A small-molecule ligand and the protein it binds are described below.
Small molecule (SMILES): CC(C)C[C@H](NC(=O)OCc1ccccc1)C(=O)N[C@@H](C[C@@H]1CCNC1=O)[C@@H](O)S(=O)(=O)O

Sequence of chain 1.B:
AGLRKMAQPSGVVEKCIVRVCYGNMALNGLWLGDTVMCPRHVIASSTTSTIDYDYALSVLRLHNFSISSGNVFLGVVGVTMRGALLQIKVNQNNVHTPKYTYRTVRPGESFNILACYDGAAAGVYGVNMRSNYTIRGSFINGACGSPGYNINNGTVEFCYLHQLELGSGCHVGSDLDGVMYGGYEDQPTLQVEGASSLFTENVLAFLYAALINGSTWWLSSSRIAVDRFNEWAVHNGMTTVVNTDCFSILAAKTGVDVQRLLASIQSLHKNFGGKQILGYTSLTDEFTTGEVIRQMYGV

Binding-site contacts:
Ligand atom N28 contacts residue GLU165 of chain 1.B at 3.1 Å (salt-bridge).
Ligand atom C1 contacts residue GLU165 of chain 1.B at 3.3 Å.
Ligand atom O22 contacts residue ALA143 of chain 1.B at 3.4 Å (h-bond).
Ligand atom O10 contacts residue LEU164 of chain 1.B at 3.5 Å.
Ligand atom C5 contacts residue GLU165 of chain 1.B at 3.3 Å.
Ligand atom O30 contacts residue HIS162 of chain 1.B at 2.7 Å (h-bond).
Ligand atom C24 contacts residue CYS144 of chain 1.B at 3.1 Å (hydrophobic).
Ligand atom C16 contacts residue GLN187 of chain 1.B at 3.9 Å.
Ligand atom O22 contacts residue GLY142 of chain 1.B at 3.5 Å (h-bond).
Ligand atom N19 contacts residue LEU164 of chain 1.B at 3.9 Å.
Ligand atom C29 contacts residue HIS162 of chain 1.B at 3.8 Å.
Ligand atom C21 contacts residue HIS41 of chain 1.B at 3.9 Å.
Ligand atom C21 contacts residue CYS144 of chain 1.B at 1.8 Å (hydrophobic).
Ligand atom C15 contacts residue GLN187 of chain 1.B at 3.8 Å.
Ligand atom C6 contacts residue GLU165 of chain 1.B at 3.7 Å.
Ligand atom N19 contacts residue HIS41 of chain 1.B at 4.0 Å.
Ligand atom C24 contacts residue HIS162 of chain 1.B at 3.9 Å.
Ligand atom C12 contacts residue GLN163 of chain 1.B at 3.6 Å.
Ligand atom C13 contacts residue HIS41 of chain 1.B at 3.8 Å.
Ligand atom C16 contacts residue HIS41 of chain 1.B at 3.9 Å.
Ligand atom C15 contacts residue GLN163 of chain 1.B at 3.9 Å.
Ligand atom C7 contacts residue GLU165 of chain 1.B at 3.1 Å.
Ligand atom N19 contacts residue CYS144 of chain 1.B at 2.8 Å (h-bond).
Ligand atom O22 contacts residue CYS144 of chain 1.B at 2.8 Å (h-bond).
Ligand atom C15 contacts residue ASP186 of chain 1.B at 3.7 Å.
Ligand atom C20 contacts residue CYS144 of chain 1.B at 2.6 Å (hydrophobic).
Ligand atom C15 contacts residue LEU164 of chain 1.B at 3.8 Å (hydrophobic).
Ligand atom C12 contacts residue LEU164 of chain 1.B at 3.8 Å (hydrophobic).
Ligand atom C15 contacts residue HIS41 of chain 1.B at 4.0 Å.
Ligand atom O30 contacts residue GLU165 of chain 1.B at 3.7 Å.
Ligand atom N19 contacts residue GLN163 of chain 1.B at 3.0 Å (h-bond).
Ligand atom N28 contacts residue PHE139 of chain 1.B at 3.5 Å (h-bond).
Ligand atom C14 contacts residue GLN187 of chain 1.B at 3.9 Å.
Ligand atom C17 contacts residue GLN163 of chain 1.B at 3.8 Å.
Ligand atom C29 contacts residue GLU165 of chain 1.B at 3.6 Å.
Ligand atom O10 contacts residue GLU165 of chain 1.B at 3.0 Å (salt-bridge).
Ligand atom O30 contacts residue HIS171 of chain 1.B at 3.8 Å.
Ligand atom C2 contacts residue GLU165 of chain 1.B at 3.9 Å.
Ligand atom O30 contacts residue PHE139 of chain 1.B at 3.6 Å.
Ligand atom C4 contacts residue GLU165 of chain 1.B at 3.9 Å.